Sequence of chain 5.B:
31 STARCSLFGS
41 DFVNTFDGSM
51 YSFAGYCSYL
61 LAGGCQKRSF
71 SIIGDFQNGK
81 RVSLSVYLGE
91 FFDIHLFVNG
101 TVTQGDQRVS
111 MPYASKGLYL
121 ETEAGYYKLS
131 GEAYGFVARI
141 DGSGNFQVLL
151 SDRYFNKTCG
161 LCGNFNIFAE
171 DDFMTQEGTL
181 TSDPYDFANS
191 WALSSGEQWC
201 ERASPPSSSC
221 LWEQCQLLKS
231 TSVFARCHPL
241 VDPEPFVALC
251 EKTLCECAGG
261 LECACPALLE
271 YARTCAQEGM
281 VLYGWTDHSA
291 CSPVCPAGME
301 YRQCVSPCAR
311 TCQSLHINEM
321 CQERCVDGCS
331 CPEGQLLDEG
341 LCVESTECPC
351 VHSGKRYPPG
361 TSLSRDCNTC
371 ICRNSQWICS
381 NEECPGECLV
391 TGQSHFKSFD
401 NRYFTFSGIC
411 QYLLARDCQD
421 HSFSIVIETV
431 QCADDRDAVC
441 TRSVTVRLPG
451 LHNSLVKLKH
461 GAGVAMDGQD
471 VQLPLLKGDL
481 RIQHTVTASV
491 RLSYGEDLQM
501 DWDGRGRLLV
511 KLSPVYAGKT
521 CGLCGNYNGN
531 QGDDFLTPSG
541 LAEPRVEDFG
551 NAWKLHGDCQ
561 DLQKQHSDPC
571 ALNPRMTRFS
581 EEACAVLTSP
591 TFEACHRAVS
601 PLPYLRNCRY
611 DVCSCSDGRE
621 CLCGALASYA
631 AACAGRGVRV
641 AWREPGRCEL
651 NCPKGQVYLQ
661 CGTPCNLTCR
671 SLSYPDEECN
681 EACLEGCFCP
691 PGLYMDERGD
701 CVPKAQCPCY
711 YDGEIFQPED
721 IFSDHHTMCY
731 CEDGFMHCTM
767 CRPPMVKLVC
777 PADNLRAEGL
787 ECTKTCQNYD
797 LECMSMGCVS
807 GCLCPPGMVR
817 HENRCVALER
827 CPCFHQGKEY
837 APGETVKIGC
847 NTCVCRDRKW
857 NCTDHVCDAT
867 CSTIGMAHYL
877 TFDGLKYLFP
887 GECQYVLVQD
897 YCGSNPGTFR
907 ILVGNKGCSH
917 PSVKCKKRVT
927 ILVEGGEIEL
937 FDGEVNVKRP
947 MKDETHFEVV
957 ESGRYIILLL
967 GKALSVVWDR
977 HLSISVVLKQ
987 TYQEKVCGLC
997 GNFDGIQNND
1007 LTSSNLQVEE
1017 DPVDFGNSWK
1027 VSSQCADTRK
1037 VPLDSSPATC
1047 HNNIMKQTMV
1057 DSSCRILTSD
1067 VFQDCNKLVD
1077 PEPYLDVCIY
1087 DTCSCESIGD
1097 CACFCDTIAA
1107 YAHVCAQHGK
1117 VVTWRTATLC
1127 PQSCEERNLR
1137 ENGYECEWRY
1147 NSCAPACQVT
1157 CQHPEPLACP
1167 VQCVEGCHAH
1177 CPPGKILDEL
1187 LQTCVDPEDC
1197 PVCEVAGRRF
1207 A

Binding-site contacts:
Ligand atom C4 contacts residue ASN156 of chain 5.B at 4.2 Å.
Ligand atom O5 contacts residue ASN156 of chain 5.B at 2.3 Å (h-bond).
Ligand atom C8 contacts residue PHE168 of chain 5.B at 4.4 Å (hydrophobic).
Ligand atom C2 contacts residue ASN156 of chain 5.B at 2.4 Å.
Ligand atom N2 contacts residue ASN156 of chain 5.B at 2.9 Å (h-bond).
Ligand atom O7 contacts residue ASN156 of chain 5.B at 3.7 Å.
Ligand atom C5 contacts residue ASN156 of chain 5.B at 3.6 Å.
Ligand atom C3 contacts residue ASN156 of chain 5.B at 3.8 Å.
Ligand atom C7 contacts residue ASN156 of chain 5.B at 3.5 Å.
Ligand atom C1 contacts residue ASN156 of chain 5.B at 1.4 Å.

The small molecule below binds the protein below.
Small molecule (SMILES): CC(=O)N[C@@H]1[C@@H](O)[C@H](O)[C@@H](CO)O[C@H]1O